Sequence of chain 1.C:
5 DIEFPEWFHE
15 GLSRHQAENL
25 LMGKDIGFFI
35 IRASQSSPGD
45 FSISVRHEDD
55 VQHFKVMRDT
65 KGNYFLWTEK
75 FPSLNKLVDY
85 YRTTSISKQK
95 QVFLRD

Binding-site contacts:
Ligand atom C contacts residue HIS57 of chain 1.C at 3.6 Å.
Ligand atom ND2 contacts residue LEU70 of chain 1.C at 2.8 Å (h-bond).
Ligand atom O3P contacts residue SER38 of chain 1.C at 2.9 Å (h-bond).
Ligand atom CA contacts residue TRP71 of chain 1.C at 3.5 Å (hydrophobic).
Ligand atom CB contacts residue PHE58 of chain 1.C at 3.7 Å (hydrophobic).
Ligand atom O1P contacts residue GLN39 of chain 1.C at 3.6 Å (h-bond).
Ligand atom CB contacts residue ARG18 of chain 1.C at 3.5 Å.
Ligand atom CA contacts residue HIS57 of chain 1.C at 3.4 Å.
Ligand atom P contacts residue ARG36 of chain 1.C at 3.7 Å.
Ligand atom CG contacts residue LEU70 of chain 1.C at 3.5 Å (hydrophobic).
Ligand atom CG contacts residue HIS57 of chain 1.C at 3.6 Å.
Ligand atom CZ contacts residue ARG18 of chain 1.C at 3.6 Å.
Ligand atom N contacts residue HIS57 of chain 1.C at 2.9 Å (h-bond).
Ligand atom O3P contacts residue ARG36 of chain 1.C at 2.9 Å (salt-bridge).
Ligand atom O3P contacts residue GLN39 of chain 1.C at 3.2 Å (h-bond).
Ligand atom OD1 contacts residue LYS59 of chain 1.C at 3.0 Å (salt-bridge).
Ligand atom CG contacts residue SER40 of chain 1.C at 3.4 Å.
Ligand atom CG contacts residue LYS59 of chain 1.C at 3.7 Å.
Ligand atom CB contacts residue HIS57 of chain 1.C at 3.7 Å.
Ligand atom CE1 contacts residue ARG18 of chain 1.C at 3.6 Å.
Ligand atom CD1 contacts residue MET61 of chain 1.C at 3.8 Å (hydrophobic).
Ligand atom P contacts residue ARG18 of chain 1.C at 3.8 Å.
Ligand atom ND2 contacts residue LYS59 of chain 1.C at 2.8 Å (salt-bridge).
Ligand atom OH contacts residue SER40 of chain 1.C at 3.1 Å (h-bond).
Ligand atom OH contacts residue SER38 of chain 1.C at 3.4 Å (h-bond).
Ligand atom OD1 contacts residue PHE58 of chain 1.C at 3.7 Å.
Ligand atom O2P contacts residue ARG18 of chain 1.C at 2.6 Å (salt-bridge).
Ligand atom CD2 contacts residue LYS59 of chain 1.C at 3.4 Å.
Ligand atom CE1 contacts residue SER46 of chain 1.C at 3.5 Å.
Ligand atom P contacts residue SER38 of chain 1.C at 3.7 Å.
Ligand atom O contacts residue ARG18 of chain 1.C at 2.9 Å (salt-bridge).
Ligand atom CB contacts residue LEU70 of chain 1.C at 3.3 Å (hydrophobic).
Ligand atom O contacts residue TRP71 of chain 1.C at 3.4 Å.
Ligand atom CD contacts residue SER40 of chain 1.C at 3.5 Å.
Ligand atom O3P contacts residue SER46 of chain 1.C at 2.8 Å (h-bond).
Ligand atom CG contacts residue GLN56 of chain 1.C at 3.6 Å.
Ligand atom C contacts residue TRP71 of chain 1.C at 3.8 Å (hydrophobic).
Ligand atom O1P contacts residue SER40 of chain 1.C at 3.0 Å (h-bond).
Ligand atom O2P contacts residue ARG36 of chain 1.C at 2.7 Å (salt-bridge).
Ligand atom N contacts residue ARG18 of chain 1.C at 3.7 Å.

The protein below binds the small molecule below.
Small molecule (SMILES): CC(=O)N1CCC[C@H]1C(=O)N[C@@H](CC(=O)O)C(=O)N[C@@H](Cc1ccc(OP(=O)(O)O)cc1)C(=O)N[C@@H](CCC(=O)O)C(=O)N[C@@H](CC(N)=O)C(=O)N[C@@H](CC(C)C)C(=O)O